Binding-site contacts:
Ligand atom N2 contacts residue LEU88 of chain 1.C at 3.5 Å (h-bond).
Ligand atom N2 contacts residue ALA36 of chain 1.C at 3.7 Å.
Ligand atom C2 contacts residue LEU139 of chain 1.C at 3.6 Å (hydrophobic).
Ligand atom OH contacts residue ASP91 of chain 1.C at 3.2 Å (salt-bridge).
Ligand atom C contacts residue ALA36 of chain 1.C at 3.8 Å (hydrophobic).
Ligand atom C15 contacts residue GLY18 of chain 1.C at 3.8 Å.
Ligand atom N2 contacts residue LEU139 of chain 1.C at 3.4 Å.
Ligand atom CE1 contacts residue LYS38 of chain 1.C at 3.7 Å.
Ligand atom C5 contacts residue PHE85 of chain 1.C at 3.3 Å (hydrophobic).
Ligand atom C contacts residue GLU86 of chain 1.C at 3.8 Å.
Ligand atom C23 contacts residue ILE15 of chain 1.C at 3.2 Å (hydrophobic).
Ligand atom C2 contacts residue LEU88 of chain 1.C at 3.8 Å (hydrophobic).
Ligand atom N3 contacts residue PHE85 of chain 1.C at 3.5 Å.
Ligand atom C5 contacts residue VAL69 of chain 1.C at 3.5 Å (hydrophobic).
Ligand atom OH contacts residue GLN90 of chain 1.C at 3.7 Å.
Ligand atom N3 contacts residue GLU86 of chain 1.C at 3.1 Å (salt-bridge).
Ligand atom C7 contacts residue LEU88 of chain 1.C at 3.2 Å (hydrophobic).
Ligand atom C20 contacts residue GLN136 of chain 1.C at 2.9 Å.
Ligand atom C6 contacts residue LEU88 of chain 1.C at 3.0 Å (hydrophobic).
Ligand atom C8 contacts residue HIS89 of chain 1.C at 3.3 Å.
Ligand atom C22 contacts residue GLY16 of chain 1.C at 3.4 Å.
Ligand atom S1 contacts residue LYS94 of chain 1.C at 3.7 Å.
Ligand atom C23 contacts residue GLY16 of chain 1.C at 3.5 Å.
Ligand atom OH contacts residue LYS94 of chain 1.C at 3.1 Å.
Ligand atom N5 contacts residue LEU88 of chain 1.C at 2.6 Å (h-bond).
Ligand atom N1 contacts residue LEU139 of chain 1.C at 3.7 Å.
Ligand atom C7 contacts residue HIS89 of chain 1.C at 3.5 Å.
Ligand atom C19 contacts residue GLN136 of chain 1.C at 3.7 Å.
Ligand atom CA contacts residue LEU139 of chain 1.C at 3.5 Å (hydrophobic).
Ligand atom C21 contacts residue GLN136 of chain 1.C at 3.2 Å.
Ligand atom CB contacts residue LEU139 of chain 1.C at 3.7 Å (hydrophobic).
Ligand atom O2 contacts residue LYS94 of chain 1.C at 3.4 Å.
Ligand atom C10 contacts residue ASP91 of chain 1.C at 3.8 Å.
Ligand atom C contacts residue LEU139 of chain 1.C at 3.3 Å (hydrophobic).
Ligand atom CE1 contacts residue ASP150 of chain 1.C at 3.6 Å.
Ligand atom C22 contacts residue ILE15 of chain 1.C at 3.1 Å (hydrophobic).
Ligand atom N5 contacts residue PHE87 of chain 1.C at 3.8 Å.
Ligand atom N6 contacts residue ASP91 of chain 1.C at 3.7 Å.
Ligand atom N3 contacts residue VAL69 of chain 1.C at 3.6 Å.
Ligand atom C7 contacts residue ILE15 of chain 1.C at 3.6 Å (hydrophobic).

A small-molecule ligand and the protein it binds are described below.
Small molecule (SMILES): NS(=O)(=O)c1ccc(Nc2nc(-c3cccc(-c4ccccc4)c3)c3[nH]cnc3n2)cc1

Sequence of chain 1.C:
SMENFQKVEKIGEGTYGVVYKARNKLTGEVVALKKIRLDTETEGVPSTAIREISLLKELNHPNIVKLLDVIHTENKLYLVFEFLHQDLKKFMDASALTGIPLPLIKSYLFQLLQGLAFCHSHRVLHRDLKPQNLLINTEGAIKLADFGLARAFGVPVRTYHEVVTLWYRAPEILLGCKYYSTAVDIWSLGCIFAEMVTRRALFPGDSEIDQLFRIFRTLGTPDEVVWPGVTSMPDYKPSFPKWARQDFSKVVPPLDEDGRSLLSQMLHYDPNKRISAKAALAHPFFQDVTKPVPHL